Sequence of chain 10.Q:
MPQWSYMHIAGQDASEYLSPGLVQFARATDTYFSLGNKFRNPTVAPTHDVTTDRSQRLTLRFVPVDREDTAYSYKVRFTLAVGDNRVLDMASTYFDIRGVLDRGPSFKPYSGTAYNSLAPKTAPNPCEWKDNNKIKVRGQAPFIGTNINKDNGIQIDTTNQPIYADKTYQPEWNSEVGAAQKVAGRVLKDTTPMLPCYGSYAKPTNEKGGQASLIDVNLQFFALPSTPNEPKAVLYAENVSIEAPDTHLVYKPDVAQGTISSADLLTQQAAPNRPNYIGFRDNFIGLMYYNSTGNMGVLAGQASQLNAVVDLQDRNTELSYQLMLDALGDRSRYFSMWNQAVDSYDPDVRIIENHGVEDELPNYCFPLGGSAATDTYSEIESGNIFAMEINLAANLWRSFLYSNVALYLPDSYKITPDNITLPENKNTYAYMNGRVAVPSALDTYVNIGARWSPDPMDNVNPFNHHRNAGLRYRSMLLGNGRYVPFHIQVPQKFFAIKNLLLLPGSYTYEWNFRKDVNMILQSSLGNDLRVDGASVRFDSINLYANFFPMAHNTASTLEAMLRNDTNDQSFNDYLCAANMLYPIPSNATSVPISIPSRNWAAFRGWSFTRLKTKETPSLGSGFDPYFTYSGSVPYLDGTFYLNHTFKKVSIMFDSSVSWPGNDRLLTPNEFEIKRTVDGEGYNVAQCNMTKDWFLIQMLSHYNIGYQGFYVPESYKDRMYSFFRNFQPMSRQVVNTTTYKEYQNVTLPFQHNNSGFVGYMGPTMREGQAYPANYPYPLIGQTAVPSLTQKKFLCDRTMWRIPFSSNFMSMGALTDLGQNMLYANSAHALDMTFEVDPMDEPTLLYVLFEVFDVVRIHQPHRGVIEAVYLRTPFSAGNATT

Binding-site contacts:
Ligand atom CA contacts residue TYR619 of chain 10.Q at 3.9 Å (hydrophobic).
Ligand atom CG contacts residue PHE896 of chain 10.Q at 3.0 Å (hydrophobic).
Ligand atom CB contacts residue TYR619 of chain 10.Q at 3.0 Å (hydrophobic).
Ligand atom N contacts residue TYR619 of chain 10.Q at 3.6 Å.
Ligand atom CG contacts residue TYR619 of chain 10.Q at 3.8 Å (hydrophobic).
Ligand atom C contacts residue TYR619 of chain 10.Q at 3.1 Å (hydrophobic).
Ligand atom O contacts residue ARG845 of chain 10.Q at 3.8 Å.
Ligand atom CE1 contacts residue LEU348 of chain 10.Q at 3.9 Å (hydrophobic).
Ligand atom CG contacts residue GLU894 of chain 10.Q at 3.9 Å.
Ligand atom N contacts residue ASP618 of chain 10.Q at 3.9 Å.
Ligand atom CG contacts residue ARG46 of chain 10.S at 3.9 Å.
Ligand atom N contacts residue ARG649 of chain 10.Q at 4.1 Å.
Ligand atom N contacts residue ASN617 of chain 10.Q at 3.6 Å.
Ligand atom CD contacts residue ASP897 of chain 10.Q at 3.5 Å.
Ligand atom CA contacts residue ARG649 of chain 10.Q at 3.4 Å.
Ligand atom CD contacts residue CYS621 of chain 10.Q at 3.6 Å (hydrophobic).
Ligand atom CA contacts residue CYS621 of chain 10.Q at 3.7 Å (hydrophobic).
Ligand atom O contacts residue TYR619 of chain 10.Q at 2.6 Å.
Ligand atom CB contacts residue TYR619 of chain 10.Q at 3.8 Å (hydrophobic).
Ligand atom CA contacts residue TYR619 of chain 10.Q at 3.8 Å (hydrophobic).
Ligand atom N contacts residue TYR619 of chain 10.Q at 3.5 Å (h-bond).
Ligand atom CB contacts residue ALA857 of chain 10.Q at 3.9 Å (hydrophobic).
Ligand atom O contacts residue ALA857 of chain 10.Q at 4.0 Å.
Ligand atom CE1 contacts residue MET843 of chain 10.Q at 3.6 Å (hydrophobic).
Ligand atom CD contacts residue PHE896 of chain 10.Q at 4.1 Å (hydrophobic).
Ligand atom N contacts residue CYS621 of chain 10.Q at 2.8 Å (h-bond).
Ligand atom CB contacts residue ARG649 of chain 10.Q at 4.1 Å.
Ligand atom ND1 contacts residue LEU620 of chain 10.Q at 3.0 Å.
Ligand atom CD contacts residue ASN617 of chain 10.Q at 3.2 Å.
Ligand atom CE1 contacts residue LEU620 of chain 10.Q at 3.5 Å (hydrophobic).
Ligand atom CD2 contacts residue ARG845 of chain 10.Q at 3.5 Å.
Ligand atom NE2 contacts residue GLU894 of chain 10.Q at 4.1 Å.
Ligand atom CD2 contacts residue GLU894 of chain 10.Q at 3.7 Å.
Ligand atom CD contacts residue ARG46 of chain 10.S at 4.1 Å.
Ligand atom CB contacts residue PHE896 of chain 10.Q at 3.3 Å (hydrophobic).
Ligand atom CB contacts residue ARG649 of chain 10.Q at 3.6 Å.
Ligand atom CG contacts residue ASN617 of chain 10.Q at 4.1 Å.
Ligand atom O contacts residue ARG649 of chain 10.Q at 3.9 Å.
Ligand atom C contacts residue ARG845 of chain 10.Q at 3.6 Å.
Ligand atom CB contacts residue GLU894 of chain 10.Q at 3.5 Å.

Sequence of chain 10.S:
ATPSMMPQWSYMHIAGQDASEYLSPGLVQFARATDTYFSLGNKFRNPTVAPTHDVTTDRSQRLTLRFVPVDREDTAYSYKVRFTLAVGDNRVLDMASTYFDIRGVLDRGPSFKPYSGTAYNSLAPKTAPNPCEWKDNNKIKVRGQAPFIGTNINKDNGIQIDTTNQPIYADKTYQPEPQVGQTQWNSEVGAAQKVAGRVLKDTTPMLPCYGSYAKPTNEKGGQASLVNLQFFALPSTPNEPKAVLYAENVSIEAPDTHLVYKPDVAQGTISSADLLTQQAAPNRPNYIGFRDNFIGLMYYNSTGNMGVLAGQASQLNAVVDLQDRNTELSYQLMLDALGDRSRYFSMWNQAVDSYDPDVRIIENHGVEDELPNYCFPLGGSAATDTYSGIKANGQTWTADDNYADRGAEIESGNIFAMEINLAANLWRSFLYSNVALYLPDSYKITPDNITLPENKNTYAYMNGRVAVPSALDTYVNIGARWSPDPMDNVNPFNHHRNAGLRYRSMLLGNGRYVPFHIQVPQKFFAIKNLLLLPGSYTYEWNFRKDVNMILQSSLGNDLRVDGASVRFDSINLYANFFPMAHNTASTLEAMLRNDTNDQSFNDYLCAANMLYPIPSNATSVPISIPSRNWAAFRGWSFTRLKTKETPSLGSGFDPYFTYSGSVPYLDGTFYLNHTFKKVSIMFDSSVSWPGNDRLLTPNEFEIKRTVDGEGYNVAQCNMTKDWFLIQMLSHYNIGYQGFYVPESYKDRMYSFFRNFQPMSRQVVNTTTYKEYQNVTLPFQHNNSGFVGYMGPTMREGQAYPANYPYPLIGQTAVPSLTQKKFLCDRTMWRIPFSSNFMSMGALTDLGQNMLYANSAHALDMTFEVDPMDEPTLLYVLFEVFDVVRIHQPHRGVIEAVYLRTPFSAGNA

A small-molecule ligand and the protein it binds are described below.
Small molecule (SMILES): NC(N)=NCCC[C@H](NC(=O)[C@@H]1CCCN1)C(=O)N[C@H](C=O)Cc1cnc[nH]1